Sequence of chain 39.E:
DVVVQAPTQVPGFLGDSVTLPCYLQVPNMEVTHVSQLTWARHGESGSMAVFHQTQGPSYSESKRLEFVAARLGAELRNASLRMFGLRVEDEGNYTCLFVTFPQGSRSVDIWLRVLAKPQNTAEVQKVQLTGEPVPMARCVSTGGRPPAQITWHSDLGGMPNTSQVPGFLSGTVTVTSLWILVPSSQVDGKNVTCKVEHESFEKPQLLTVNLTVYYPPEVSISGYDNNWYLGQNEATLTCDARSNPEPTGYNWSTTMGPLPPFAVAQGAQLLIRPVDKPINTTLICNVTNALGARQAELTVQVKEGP

This small molecule binds to this protein.
Small molecule (SMILES): CC(=O)N[C@H]1[C@H](O[C@H]2[C@H](O)[C@@H](NC(C)=O)CO[C@@H]2CO)O[C@H](CO)[C@@H](O)[C@@H]1O

Binding-site contacts:
Ligand atom C5 contacts residue NAG1 of chain 39.J at 4.3 Å.
Ligand atom O7 contacts residue ASN218 of chain 39.E at 2.3 Å (h-bond).
Ligand atom C5 contacts residue ASN218 of chain 39.E at 3.6 Å.
Ligand atom O5 contacts residue THR235 of chain 39.E at 4.4 Å.
Ligand atom C8 contacts residue ASN218 of chain 39.E at 4.3 Å.
Ligand atom C1 contacts residue NAG1 of chain 39.J at 3.7 Å.
Ligand atom C2 contacts residue ASN218 of chain 39.E at 2.3 Å.
Ligand atom N2 contacts residue ASN218 of chain 39.E at 2.9 Å (h-bond).
Ligand atom C3 contacts residue ASN218 of chain 39.E at 3.7 Å.
Ligand atom C7 contacts residue ASN218 of chain 39.E at 2.9 Å.
Ligand atom C1 contacts residue ASN218 of chain 39.E at 1.4 Å.
Ligand atom O5 contacts residue ASN218 of chain 39.E at 2.3 Å (h-bond).
Ligand atom O5 contacts residue NAG1 of chain 39.J at 4.1 Å.
Ligand atom C4 contacts residue ASN218 of chain 39.E at 4.1 Å.